Binding-site contacts:
Ligand atom C1 contacts residue ASP5 of chain 1.C at 2.9 Å.
Ligand atom C5 contacts residue GLU2 of chain 1.C at 2.5 Å.
Ligand atom C4 contacts residue GLU2 of chain 1.C at 3.2 Å.
Ligand atom N1 contacts residue ARG6 of chain 1.C at 3.6 Å.
Ligand atom C3 contacts residue ASP5 of chain 1.C at 3.5 Å.
Ligand atom N1 contacts residue GLU2 of chain 1.C at 1.3 Å.
Ligand atom C4 contacts residue ASP5 of chain 1.C at 3.7 Å.
Ligand atom NE2 contacts residue GLU9 of chain 1.C at 1.3 Å.
Ligand atom C5 contacts residue ASP5 of chain 1.C at 2.8 Å.
Ligand atom NE2 contacts residue ASP5 of chain 1.C at 3.1 Å (salt-bridge).
Ligand atom NE2 contacts residue ARG6 of chain 1.C at 4.5 Å.
Ligand atom N1 contacts residue ASP5 of chain 1.C at 3.9 Å.
Ligand atom C5 contacts residue ARG6 of chain 1.C at 4.5 Å.
Ligand atom C2 contacts residue GLU9 of chain 1.C at 3.4 Å.
Ligand atom C1 contacts residue GLU9 of chain 1.C at 2.5 Å.
Ligand atom C2 contacts residue ASP5 of chain 1.C at 3.4 Å.

A small-molecule ligand and the protein it binds are described below.
Small molecule (SMILES): NCCCCCN

Sequence of chain 1.C:
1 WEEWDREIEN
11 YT